Binding-site contacts:
Ligand atom C1 contacts residue NGT1 of chain 1.D at 1.4 Å.
Ligand atom C4 contacts residue GLU197 of chain 1.A at 3.8 Å.
Ligand atom O2 contacts residue HIS244 of chain 1.A at 3.7 Å.
Ligand atom C6 contacts residue NGT1 of chain 1.D at 4.2 Å.
Ligand atom O4 contacts residue GLN171 of chain 1.A at 3.2 Å (h-bond).
Ligand atom O6 contacts residue NGT1 of chain 1.D at 3.4 Å (h-bond).
Ligand atom C3 contacts residue CYS168 of chain 1.A at 4.2 Å (hydrophobic).
Ligand atom O6 contacts residue ASP448 of chain 1.A at 2.9 Å (salt-bridge).
Ligand atom C4 contacts residue CYS170 of chain 1.A at 3.9 Å (hydrophobic).
Ligand atom C3 contacts residue NGT1 of chain 1.D at 3.7 Å.
Ligand atom C5 contacts residue CYS170 of chain 1.A at 3.9 Å (hydrophobic).
Ligand atom O6 contacts residue LEU555 of chain 1.A at 4.1 Å.
Ligand atom C2 contacts residue ASN240 of chain 1.A at 3.9 Å.
Ligand atom O6 contacts residue PRO447 of chain 1.A at 3.5 Å.
Ligand atom C6 contacts residue ASP448 of chain 1.A at 4.0 Å.
Ligand atom O2 contacts residue NGT1 of chain 1.D at 2.9 Å (h-bond).
Ligand atom O2 contacts residue GLU197 of chain 1.A at 4.0 Å.
Ligand atom C3 contacts residue ASN240 of chain 1.A at 4.0 Å.
Ligand atom C3 contacts residue HIS244 of chain 1.A at 4.2 Å.
Ligand atom C2 contacts residue HIS244 of chain 1.A at 3.6 Å.
Ligand atom O2 contacts residue ASP301 of chain 1.A at 3.1 Å (salt-bridge).
Ligand atom O3 contacts residue GLU197 of chain 1.A at 2.6 Å (salt-bridge).
Ligand atom C5 contacts residue CYS168 of chain 1.A at 3.8 Å (hydrophobic).
Ligand atom O4 contacts residue HIS244 of chain 1.A at 3.7 Å.
Ligand atom C4 contacts residue NGT1 of chain 1.D at 4.2 Å.
Ligand atom C6 contacts residue CYS170 of chain 1.A at 3.9 Å (hydrophobic).
Ligand atom C4 contacts residue CYS168 of chain 1.A at 3.9 Å (hydrophobic).
Ligand atom O3 contacts residue HIS244 of chain 1.A at 3.2 Å.
Ligand atom C2 contacts residue NGT1 of chain 1.D at 2.4 Å.
Ligand atom C6 contacts residue PRO447 of chain 1.A at 4.2 Å (hydrophobic).
Ligand atom C3 contacts residue GLU197 of chain 1.A at 3.2 Å.
Ligand atom O5 contacts residue NGT1 of chain 1.D at 2.3 Å (h-bond).
Ligand atom C2 contacts residue ASP301 of chain 1.A at 4.0 Å.
Ligand atom O5 contacts residue ASP448 of chain 1.A at 4.0 Å.
Ligand atom C6 contacts residue LEU555 of chain 1.A at 3.9 Å (hydrophobic).
Ligand atom O3 contacts residue ASN240 of chain 1.A at 3.1 Å (h-bond).
Ligand atom O2 contacts residue ASN240 of chain 1.A at 3.0 Å (h-bond).
Ligand atom C6 contacts residue GLN171 of chain 1.A at 4.0 Å.
Ligand atom C5 contacts residue NGT1 of chain 1.D at 3.6 Å.
Ligand atom C1 contacts residue TRP446 of chain 1.A at 3.9 Å (hydrophobic).

Sequence of chain 1.A:
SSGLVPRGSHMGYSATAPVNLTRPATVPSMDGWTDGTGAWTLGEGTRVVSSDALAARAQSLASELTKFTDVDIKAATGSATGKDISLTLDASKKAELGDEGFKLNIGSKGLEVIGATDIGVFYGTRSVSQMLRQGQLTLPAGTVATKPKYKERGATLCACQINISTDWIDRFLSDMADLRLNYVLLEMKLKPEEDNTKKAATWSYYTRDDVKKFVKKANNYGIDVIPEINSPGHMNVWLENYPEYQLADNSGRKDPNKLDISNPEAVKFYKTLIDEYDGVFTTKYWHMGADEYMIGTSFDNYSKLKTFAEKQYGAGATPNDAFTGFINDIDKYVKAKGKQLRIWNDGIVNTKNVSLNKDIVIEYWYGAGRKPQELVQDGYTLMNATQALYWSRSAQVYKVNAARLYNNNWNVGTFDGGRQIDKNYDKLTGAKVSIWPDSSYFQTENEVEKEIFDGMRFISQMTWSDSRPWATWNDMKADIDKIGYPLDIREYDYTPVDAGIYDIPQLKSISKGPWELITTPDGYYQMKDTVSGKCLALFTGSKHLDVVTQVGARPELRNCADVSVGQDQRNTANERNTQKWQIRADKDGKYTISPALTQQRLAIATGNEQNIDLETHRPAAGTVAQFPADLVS

This protein binds this small molecule.
Small molecule (SMILES): OC[C@H]1O[C@@H](O)[C@H](O)[C@@H](O)[C@H]1O